The protein below binds the small molecule below.
Small molecule (SMILES): CC(C)[C@H](NC(=O)[C@@H]1CCCN1C(=O)[C@H](CC(N)=O)NC(=O)[C@H](Cc1ccccc1)NC(=O)[C@@H](N)[C@@H](C)O)C(=O)N[C@@H](Cc1ccc(O)cc1)C(=O)N1CCC[C@H]1C(=O)N[C@@H](Cc1ccc(O)cc1)C(=O)N[C@@H](CC(=O)O)C(=O)N[C@H](C=O)[C@@H](C)O

Binding-site contacts:
Ligand atom CG contacts residue TYR244 of chain 8.C at 3.4 Å (hydrophobic).
Ligand atom CA contacts residue GLU155 of chain 8.B at 3.9 Å.
Ligand atom CG2 contacts residue GLU155 of chain 8.B at 3.7 Å.
Ligand atom OH contacts residue THR445 of chain 8.B at 3.2 Å.
Ligand atom CZ contacts residue HIS446 of chain 8.B at 3.7 Å.
Ligand atom C contacts residue HIS446 of chain 8.B at 3.4 Å.
Ligand atom CG1 contacts residue ARG450 of chain 8.B at 3.4 Å.
Ligand atom O contacts residue ARG450 of chain 8.B at 3.3 Å (salt-bridge).
Ligand atom CE1 contacts residue PRO180 of chain 8.C at 3.2 Å (hydrophobic).
Ligand atom CZ contacts residue THR445 of chain 8.B at 3.4 Å.
Ligand atom O contacts residue ARG149 of chain 8.B at 2.6 Å (salt-bridge).
Ligand atom CE2 contacts residue HIS446 of chain 8.B at 3.5 Å.
Ligand atom CG contacts residue LYS339 of chain 8.B at 3.8 Å.
Ligand atom CE1 contacts residue ARG149 of chain 8.B at 3.6 Å.
Ligand atom CG contacts residue GLU155 of chain 8.B at 3.8 Å.
Ligand atom CB contacts residue ARG450 of chain 8.B at 3.6 Å.
Ligand atom CZ contacts residue ASP172 of chain 8.C at 3.6 Å.
Ligand atom CZ contacts residue ARG149 of chain 8.B at 3.8 Å.
Ligand atom CB contacts residue GLN245 of chain 8.C at 3.8 Å.
Ligand atom OH contacts residue MET179 of chain 8.C at 3.4 Å.
Ligand atom CB contacts residue PRO452 of chain 8.B at 3.9 Å (hydrophobic).
Ligand atom OD1 contacts residue LYS339 of chain 8.B at 2.9 Å (salt-bridge).
Ligand atom CD1 contacts residue PRO180 of chain 8.C at 3.5 Å (hydrophobic).
Ligand atom CG contacts residue PRO452 of chain 8.B at 3.5 Å (hydrophobic).
Ligand atom ND2 contacts residue GLU155 of chain 8.B at 3.1 Å (salt-bridge).
Ligand atom CE1 contacts residue THR445 of chain 8.B at 3.3 Å.
Ligand atom CG contacts residue ARG450 of chain 8.B at 3.5 Å.
Ligand atom O contacts residue HIS446 of chain 8.B at 2.8 Å.
Ligand atom C contacts residue ARG149 of chain 8.B at 3.8 Å.
Ligand atom OD2 contacts residue LYS339 of chain 8.B at 3.6 Å.
Ligand atom CB contacts residue LYS339 of chain 8.B at 2.9 Å.
Ligand atom OH contacts residue HIS446 of chain 8.B at 3.1 Å (h-bond).
Ligand atom CA contacts residue LYS339 of chain 8.B at 3.1 Å.
Ligand atom CD contacts residue ARG450 of chain 8.B at 2.9 Å.
Ligand atom OH contacts residue LEU239 of chain 8.C at 3.9 Å.
Ligand atom CG1 contacts residue GLU155 of chain 8.B at 3.8 Å.
Ligand atom CG1 contacts residue PHE451 of chain 8.B at 3.4 Å (hydrophobic).
Ligand atom CE2 contacts residue MET179 of chain 8.C at 3.8 Å (hydrophobic).
Ligand atom CG2 contacts residue LEU145 of chain 8.B at 3.8 Å (hydrophobic).
Ligand atom OD1 contacts residue GLU155 of chain 8.B at 3.8 Å.

Sequence of chain 8.B:
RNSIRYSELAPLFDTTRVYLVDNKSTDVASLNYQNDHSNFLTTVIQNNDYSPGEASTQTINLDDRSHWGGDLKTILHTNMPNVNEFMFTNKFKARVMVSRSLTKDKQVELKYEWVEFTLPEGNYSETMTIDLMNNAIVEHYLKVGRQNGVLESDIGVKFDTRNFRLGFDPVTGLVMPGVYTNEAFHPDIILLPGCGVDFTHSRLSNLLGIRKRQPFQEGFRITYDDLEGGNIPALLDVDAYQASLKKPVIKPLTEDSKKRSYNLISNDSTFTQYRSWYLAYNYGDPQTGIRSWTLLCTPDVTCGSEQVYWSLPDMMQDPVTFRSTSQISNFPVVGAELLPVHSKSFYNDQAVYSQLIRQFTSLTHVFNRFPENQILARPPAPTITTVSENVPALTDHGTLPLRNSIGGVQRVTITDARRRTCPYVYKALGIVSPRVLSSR

Sequence of chain 8.C:
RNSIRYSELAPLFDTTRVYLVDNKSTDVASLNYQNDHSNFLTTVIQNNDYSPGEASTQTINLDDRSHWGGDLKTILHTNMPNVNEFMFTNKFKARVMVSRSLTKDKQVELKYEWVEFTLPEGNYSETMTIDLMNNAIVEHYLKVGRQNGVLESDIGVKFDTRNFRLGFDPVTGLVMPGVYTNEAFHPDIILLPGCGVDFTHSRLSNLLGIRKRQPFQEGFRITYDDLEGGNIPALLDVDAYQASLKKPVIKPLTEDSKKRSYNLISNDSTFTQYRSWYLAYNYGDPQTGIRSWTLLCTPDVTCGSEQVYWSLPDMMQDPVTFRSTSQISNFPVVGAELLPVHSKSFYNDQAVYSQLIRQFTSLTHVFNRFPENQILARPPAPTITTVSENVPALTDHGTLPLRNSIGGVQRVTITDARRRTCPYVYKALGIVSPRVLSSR